Binding-site contacts:
Ligand atom C8 contacts residue SER112 of chain 1.A at 4.4 Å.
Ligand atom N2 contacts residue ASN165 of chain 1.A at 2.9 Å (h-bond).
Ligand atom C4 contacts residue ASN165 of chain 1.A at 4.3 Å.
Ligand atom O5 contacts residue ASN165 of chain 1.A at 2.4 Å (h-bond).
Ligand atom O7 contacts residue ASN165 of chain 1.A at 3.5 Å (h-bond).
Ligand atom C5 contacts residue ASN165 of chain 1.A at 3.7 Å.
Ligand atom C1 contacts residue ASN165 of chain 1.A at 1.4 Å.
Ligand atom C8 contacts residue GLU132 of chain 1.A at 4.5 Å.
Ligand atom C7 contacts residue ASN165 of chain 1.A at 3.4 Å.
Ligand atom C2 contacts residue ASN165 of chain 1.A at 2.5 Å.
Ligand atom C8 contacts residue ASN165 of chain 1.A at 3.8 Å.
Ligand atom C3 contacts residue ASN165 of chain 1.A at 3.8 Å.

A protein and the small-molecule ligand that binds it are described below.
Small molecule (SMILES): CC(=O)N[C@@H]1[C@@H](O)[C@H](O)[C@@H](CO)O[C@H]1O

Sequence of chain 1.A:
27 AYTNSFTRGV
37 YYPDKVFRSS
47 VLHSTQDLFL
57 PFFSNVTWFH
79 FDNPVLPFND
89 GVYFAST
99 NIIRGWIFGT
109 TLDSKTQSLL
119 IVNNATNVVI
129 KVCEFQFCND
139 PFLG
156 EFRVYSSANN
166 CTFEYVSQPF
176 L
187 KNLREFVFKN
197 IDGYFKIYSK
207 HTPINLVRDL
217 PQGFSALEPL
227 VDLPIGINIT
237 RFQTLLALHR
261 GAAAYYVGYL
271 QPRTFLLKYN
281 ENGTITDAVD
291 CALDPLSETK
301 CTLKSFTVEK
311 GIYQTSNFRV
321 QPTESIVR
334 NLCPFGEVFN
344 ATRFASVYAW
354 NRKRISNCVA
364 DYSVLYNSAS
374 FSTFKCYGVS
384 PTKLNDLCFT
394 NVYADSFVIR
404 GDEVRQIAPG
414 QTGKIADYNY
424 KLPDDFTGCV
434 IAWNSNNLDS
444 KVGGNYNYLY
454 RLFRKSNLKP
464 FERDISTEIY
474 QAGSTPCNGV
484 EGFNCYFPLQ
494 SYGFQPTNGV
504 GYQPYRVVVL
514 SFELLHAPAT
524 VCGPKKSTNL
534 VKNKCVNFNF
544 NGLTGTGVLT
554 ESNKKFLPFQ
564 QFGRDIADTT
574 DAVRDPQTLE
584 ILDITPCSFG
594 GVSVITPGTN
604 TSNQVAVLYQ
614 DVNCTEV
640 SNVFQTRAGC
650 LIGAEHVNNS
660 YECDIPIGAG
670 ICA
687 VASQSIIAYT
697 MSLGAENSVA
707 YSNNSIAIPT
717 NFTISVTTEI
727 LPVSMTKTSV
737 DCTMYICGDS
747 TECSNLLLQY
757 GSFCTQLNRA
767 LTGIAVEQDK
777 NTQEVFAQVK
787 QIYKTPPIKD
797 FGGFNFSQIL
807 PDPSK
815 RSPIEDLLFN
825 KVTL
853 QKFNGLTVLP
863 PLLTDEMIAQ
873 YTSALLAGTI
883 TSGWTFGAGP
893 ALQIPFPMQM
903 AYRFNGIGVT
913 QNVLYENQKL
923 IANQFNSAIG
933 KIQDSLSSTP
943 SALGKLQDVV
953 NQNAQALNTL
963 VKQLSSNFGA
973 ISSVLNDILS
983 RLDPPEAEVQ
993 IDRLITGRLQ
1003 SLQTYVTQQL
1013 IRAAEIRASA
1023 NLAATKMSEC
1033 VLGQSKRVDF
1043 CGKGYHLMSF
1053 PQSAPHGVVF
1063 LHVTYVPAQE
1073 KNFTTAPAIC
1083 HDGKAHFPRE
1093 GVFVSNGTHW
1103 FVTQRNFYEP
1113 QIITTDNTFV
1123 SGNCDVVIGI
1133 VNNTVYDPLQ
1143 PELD